Binding-site contacts:
Ligand atom O7 contacts residue GLU585 of chain 1.B at 4.2 Å.
Ligand atom C7 contacts residue GLU585 of chain 1.B at 3.8 Å.
Ligand atom C8 contacts residue GLU585 of chain 1.B at 3.1 Å.
Ligand atom O5 contacts residue ASN498 of chain 1.B at 3.5 Å (h-bond).
Ligand atom C1 contacts residue ASN522 of chain 1.B at 1.4 Å.
Ligand atom O2 contacts residue SER607 of chain 1.B at 3.2 Å (h-bond).
Ligand atom O4 contacts residue THR608 of chain 1.B at 2.3 Å (h-bond).
Ligand atom O6 contacts residue SER607 of chain 1.B at 2.5 Å (h-bond).
Ligand atom C8 contacts residue HIS587 of chain 1.B at 3.5 Å.
Ligand atom C7 contacts residue ASN522 of chain 1.B at 3.4 Å.
Ligand atom C4 contacts residue ARG609 of chain 1.B at 4.1 Å.
Ligand atom C2 contacts residue ASN522 of chain 1.B at 2.3 Å.
Ligand atom O5 contacts residue ASN522 of chain 1.B at 2.4 Å (h-bond).
Ligand atom O7 contacts residue ASN610 of chain 1.B at 2.9 Å (h-bond).
Ligand atom C7 contacts residue ASN610 of chain 1.B at 4.1 Å.
Ligand atom O5 contacts residue THR608 of chain 1.B at 3.4 Å (h-bond).
Ligand atom C5 contacts residue THR608 of chain 1.B at 3.4 Å.
Ligand atom N2 contacts residue ASN522 of chain 1.B at 2.8 Å (h-bond).
Ligand atom C3 contacts residue THR608 of chain 1.B at 3.4 Å.
Ligand atom C6 contacts residue PRO611 of chain 1.B at 4.2 Å (hydrophobic).
Ligand atom C2 contacts residue THR608 of chain 1.B at 4.1 Å.
Ligand atom O7 contacts residue ASN522 of chain 1.B at 3.7 Å.
Ligand atom C4 contacts residue ASN522 of chain 1.B at 4.2 Å.
Ligand atom N2 contacts residue ASN498 of chain 1.B at 4.1 Å.
Ligand atom O2 contacts residue THR608 of chain 1.B at 3.3 Å.
Ligand atom C3 contacts residue ASN522 of chain 1.B at 3.7 Å.
Ligand atom C6 contacts residue SER607 of chain 1.B at 3.6 Å.
Ligand atom O7 contacts residue PRO611 of chain 1.B at 3.2 Å.
Ligand atom O7 contacts residue ASN498 of chain 1.B at 3.5 Å (h-bond).
Ligand atom O6 contacts residue ARG609 of chain 1.B at 3.6 Å (salt-bridge).
Ligand atom C5 contacts residue ASN522 of chain 1.B at 3.7 Å.
Ligand atom C4 contacts residue THR608 of chain 1.B at 3.1 Å.
Ligand atom C6 contacts residue THR608 of chain 1.B at 4.2 Å.
Ligand atom C2 contacts residue ASN498 of chain 1.B at 3.5 Å.
Ligand atom C1 contacts residue THR608 of chain 1.B at 3.4 Å.
Ligand atom O6 contacts residue THR608 of chain 1.B at 4.0 Å.
Ligand atom O3 contacts residue PRO611 of chain 1.B at 3.8 Å.
Ligand atom C7 contacts residue PRO611 of chain 1.B at 4.0 Å (hydrophobic).
Ligand atom C7 contacts residue ASN498 of chain 1.B at 4.1 Å.
Ligand atom C1 contacts residue ASN498 of chain 1.B at 3.4 Å.

This small molecule binds to this protein.
Small molecule (SMILES): CC(=O)N[C@H]1[C@H](O[C@H]2[C@H](O)[C@@H](NC(C)=O)CO[C@@H]2CO)O[C@H](CO)[C@@H](O[C@@H]2O[C@H](CO)[C@@H](O)[C@H](O[C@H]3O[C@H](CO)[C@@H](O)[C@H](O)[C@@H]3O)[C@@H]2O)[C@@H]1O

Sequence of chain 1.B:
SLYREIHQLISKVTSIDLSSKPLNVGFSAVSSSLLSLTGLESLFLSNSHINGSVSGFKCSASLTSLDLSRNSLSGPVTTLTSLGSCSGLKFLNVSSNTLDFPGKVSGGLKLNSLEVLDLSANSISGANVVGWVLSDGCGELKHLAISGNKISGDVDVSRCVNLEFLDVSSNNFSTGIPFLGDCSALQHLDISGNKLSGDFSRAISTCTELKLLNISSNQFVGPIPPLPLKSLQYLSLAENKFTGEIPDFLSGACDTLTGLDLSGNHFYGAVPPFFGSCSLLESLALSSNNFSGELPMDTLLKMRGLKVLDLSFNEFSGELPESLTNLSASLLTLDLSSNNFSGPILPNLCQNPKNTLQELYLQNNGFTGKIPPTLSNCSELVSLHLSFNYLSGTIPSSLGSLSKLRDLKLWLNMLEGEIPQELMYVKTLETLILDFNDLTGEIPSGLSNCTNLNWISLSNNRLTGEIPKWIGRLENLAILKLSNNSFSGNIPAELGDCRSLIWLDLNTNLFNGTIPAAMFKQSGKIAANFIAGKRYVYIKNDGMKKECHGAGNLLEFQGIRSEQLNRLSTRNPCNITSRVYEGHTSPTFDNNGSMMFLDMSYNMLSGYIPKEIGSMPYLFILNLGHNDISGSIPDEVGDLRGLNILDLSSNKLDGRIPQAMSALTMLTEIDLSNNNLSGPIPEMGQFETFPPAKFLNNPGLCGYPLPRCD